A protein and the small-molecule ligand that binds it are described below.
Small molecule (SMILES): CC(C)CCC[C@@H](C)[C@H]1CC[C@H]2[C@@H]3CC=C4C[C@@H](OC(=O)CCC(=O)O)CC[C@]4(C)[C@H]3CC[C@]12C

Sequence of chain 1.D:
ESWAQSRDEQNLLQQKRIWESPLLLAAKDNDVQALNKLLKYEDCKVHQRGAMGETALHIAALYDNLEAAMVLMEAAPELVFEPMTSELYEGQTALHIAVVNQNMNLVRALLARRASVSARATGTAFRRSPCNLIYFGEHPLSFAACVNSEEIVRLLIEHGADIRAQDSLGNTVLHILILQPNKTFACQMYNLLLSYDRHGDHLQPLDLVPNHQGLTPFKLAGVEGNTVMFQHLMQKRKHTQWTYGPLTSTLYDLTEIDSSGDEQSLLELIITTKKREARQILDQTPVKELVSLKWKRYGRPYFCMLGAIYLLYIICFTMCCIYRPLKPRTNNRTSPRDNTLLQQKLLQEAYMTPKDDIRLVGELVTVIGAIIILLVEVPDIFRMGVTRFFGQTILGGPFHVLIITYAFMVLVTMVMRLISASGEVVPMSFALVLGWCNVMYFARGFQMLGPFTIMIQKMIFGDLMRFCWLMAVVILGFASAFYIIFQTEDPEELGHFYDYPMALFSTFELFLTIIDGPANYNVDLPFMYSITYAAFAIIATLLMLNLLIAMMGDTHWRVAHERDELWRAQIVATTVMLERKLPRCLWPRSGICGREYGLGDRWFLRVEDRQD

Sequence of chain 1.C:
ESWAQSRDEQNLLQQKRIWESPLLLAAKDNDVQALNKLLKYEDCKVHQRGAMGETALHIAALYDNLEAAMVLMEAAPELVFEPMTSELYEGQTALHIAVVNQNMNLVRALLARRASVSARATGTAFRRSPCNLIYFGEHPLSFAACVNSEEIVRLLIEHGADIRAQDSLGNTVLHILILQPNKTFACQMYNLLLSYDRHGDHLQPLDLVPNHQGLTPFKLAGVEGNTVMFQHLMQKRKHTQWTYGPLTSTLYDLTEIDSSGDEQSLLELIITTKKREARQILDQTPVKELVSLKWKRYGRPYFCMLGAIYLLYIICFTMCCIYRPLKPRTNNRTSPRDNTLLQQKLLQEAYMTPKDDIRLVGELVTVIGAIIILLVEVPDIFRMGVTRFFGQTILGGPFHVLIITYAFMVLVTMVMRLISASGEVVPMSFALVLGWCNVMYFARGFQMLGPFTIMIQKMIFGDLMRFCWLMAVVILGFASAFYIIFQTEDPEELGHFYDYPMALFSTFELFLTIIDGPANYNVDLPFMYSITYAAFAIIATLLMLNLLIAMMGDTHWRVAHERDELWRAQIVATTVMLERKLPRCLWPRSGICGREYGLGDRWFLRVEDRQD

Binding-site contacts:
Ligand atom CAA contacts residue CYS494 of chain 1.C at 3.7 Å (hydrophobic).
Ligand atom CAI contacts residue LEU530 of chain 1.C at 3.5 Å (hydrophobic).
Ligand atom CAN contacts residue ILE564 of chain 1.D at 3.9 Å (hydrophobic).
Ligand atom CAJ contacts residue MET497 of chain 1.C at 3.3 Å (hydrophobic).
Ligand atom CAV contacts residue PRO527 of chain 1.C at 3.1 Å (hydrophobic).
Ligand atom CAJ contacts residue CYS494 of chain 1.C at 3.4 Å (hydrophobic).
Ligand atom CAN contacts residue CYS494 of chain 1.C at 4.1 Å (hydrophobic).
Ligand atom CAK contacts residue LEU530 of chain 1.C at 3.4 Å (hydrophobic).
Ligand atom OAF contacts residue PRO527 of chain 1.C at 3.6 Å.
Ligand atom OAF contacts residue MET528 of chain 1.C at 3.6 Å.
Ligand atom CAI contacts residue PRO527 of chain 1.C at 4.1 Å (hydrophobic).
Ligand atom CAP contacts residue PHE534 of chain 1.C at 4.0 Å (hydrophobic).
Ligand atom CAD contacts residue SER556 of chain 1.D at 3.6 Å.
Ligand atom CAE contacts residue PHE534 of chain 1.C at 3.9 Å (hydrophobic).
Ligand atom OAW contacts residue PRO527 of chain 1.C at 3.4 Å.
Ligand atom CAY contacts residue PRO527 of chain 1.C at 4.1 Å (hydrophobic).
Ligand atom CAB contacts residue ILE564 of chain 1.D at 3.7 Å (hydrophobic).
Ligand atom CAM contacts residue SER556 of chain 1.D at 3.7 Å.
Ligand atom CAX contacts residue PRO527 of chain 1.C at 3.6 Å (hydrophobic).
Ligand atom CBH contacts residue PHE531 of chain 1.C at 4.2 Å (hydrophobic).
Ligand atom CAQ contacts residue PHE534 of chain 1.C at 3.5 Å (hydrophobic).
Ligand atom OAH contacts residue PRO527 of chain 1.C at 3.1 Å (h-bond).
Ligand atom CAD contacts residue PHE531 of chain 1.C at 3.1 Å (hydrophobic).
Ligand atom CAO contacts residue MET497 of chain 1.C at 3.6 Å (hydrophobic).
Ligand atom CAZ contacts residue PHE531 of chain 1.C at 3.6 Å (hydrophobic).
Ligand atom CAI contacts residue PHE531 of chain 1.C at 3.4 Å (hydrophobic).
Ligand atom CAZ contacts residue PRO527 of chain 1.C at 4.1 Å (hydrophobic).
Ligand atom CBA contacts residue CYS494 of chain 1.C at 3.8 Å (hydrophobic).
Ligand atom CAK contacts residue PHE531 of chain 1.C at 3.7 Å (hydrophobic).
Ligand atom CAR contacts residue SER556 of chain 1.D at 3.8 Å.
Ligand atom CAV contacts residue PHE531 of chain 1.C at 3.4 Å (hydrophobic).
Ligand atom CAC contacts residue POV1 of chain 1.BA at 3.5 Å.
Ligand atom CAK contacts residue PHE534 of chain 1.C at 4.0 Å (hydrophobic).
Ligand atom CBA contacts residue ILE564 of chain 1.D at 3.8 Å (hydrophobic).
Ligand atom CAX contacts residue MET528 of chain 1.C at 3.9 Å (hydrophobic).
Ligand atom OAH contacts residue MET528 of chain 1.C at 3.7 Å.
Ligand atom CAE contacts residue ALA560 of chain 1.D at 3.7 Å (hydrophobic).
Ligand atom OAH contacts residue PHE531 of chain 1.C at 3.1 Å.
Ligand atom CAL contacts residue SER556 of chain 1.D at 3.1 Å.
Ligand atom CBC contacts residue PRO527 of chain 1.C at 3.9 Å (hydrophobic).